The small molecule below binds the protein below.
Small molecule (SMILES): O=C1c2ccccc2-c2n[nH]c3cccc1c23

Binding-site contacts:
Ligand atom C1 contacts residue ALA114 of chain 1.A at 3.6 Å (hydrophobic).
Ligand atom C16 contacts residue VAL48 of chain 1.A at 4.0 Å (hydrophobic).
Ligand atom N23 contacts residue LEU164 of chain 1.A at 4.0 Å.
Ligand atom C5 contacts residue LEU40 of chain 1.A at 3.3 Å (hydrophobic).
Ligand atom N23 contacts residue SER112 of chain 1.A at 3.7 Å.
Ligand atom N23 contacts residue ALA114 of chain 1.A at 3.0 Å (h-bond).
Ligand atom N24 contacts residue ALA114 of chain 1.A at 3.6 Å (h-bond).
Ligand atom C11 contacts residue VAL48 of chain 1.A at 4.1 Å (hydrophobic).
Ligand atom C15 contacts residue LEU164 of chain 1.A at 4.0 Å (hydrophobic).
Ligand atom C2 contacts residue TYR113 of chain 1.A at 4.0 Å (hydrophobic).
Ligand atom C13 contacts residue LEU111 of chain 1.A at 3.7 Å (hydrophobic).
Ligand atom C14 contacts residue VAL48 of chain 1.A at 4.1 Å (hydrophobic).
Ligand atom C1 contacts residue GLY117 of chain 1.A at 3.6 Å.
Ligand atom C13 contacts residue SER112 of chain 1.A at 4.2 Å.
Ligand atom C16 contacts residue LEU164 of chain 1.A at 3.6 Å (hydrophobic).
Ligand atom N24 contacts residue ALA61 of chain 1.A at 3.3 Å.
Ligand atom C13 contacts residue THR174 of chain 1.A at 4.1 Å.
Ligand atom C21 contacts residue ALA114 of chain 1.A at 4.1 Å (hydrophobic).
Ligand atom N24 contacts residue SER112 of chain 1.A at 2.7 Å (h-bond).
Ligand atom N23 contacts residue ALA61 of chain 1.A at 3.7 Å.
Ligand atom C3 contacts residue LEU40 of chain 1.A at 4.1 Å (hydrophobic).
Ligand atom N24 contacts residue LEU164 of chain 1.A at 3.9 Å.
Ligand atom N24 contacts residue TYR113 of chain 1.A at 3.8 Å.
Ligand atom N23 contacts residue TYR113 of chain 1.A at 3.7 Å.
Ligand atom C13 contacts residue LEU164 of chain 1.A at 4.0 Å (hydrophobic).
Ligand atom C12 contacts residue LEU164 of chain 1.A at 3.6 Å (hydrophobic).
Ligand atom C3 contacts residue ALA114 of chain 1.A at 3.9 Å (hydrophobic).
Ligand atom C4 contacts residue LEU40 of chain 1.A at 3.9 Å (hydrophobic).
Ligand atom C14 contacts residue THR174 of chain 1.A at 3.7 Å.
Ligand atom C15 contacts residue VAL48 of chain 1.A at 3.8 Å (hydrophobic).
Ligand atom O22 contacts residue GLY41 of chain 1.A at 3.9 Å.
Ligand atom C1 contacts residue LEU40 of chain 1.A at 4.0 Å (hydrophobic).
Ligand atom C6 contacts residue GLY117 of chain 1.A at 3.8 Å.
Ligand atom C6 contacts residue LEU40 of chain 1.A at 3.7 Å (hydrophobic).
Ligand atom C21 contacts residue LEU164 of chain 1.A at 3.7 Å (hydrophobic).
Ligand atom C12 contacts residue ALA61 of chain 1.A at 3.6 Å (hydrophobic).
Ligand atom C11 contacts residue LEU164 of chain 1.A at 3.3 Å (hydrophobic).
Ligand atom C2 contacts residue ALA114 of chain 1.A at 3.0 Å (hydrophobic).
Ligand atom C14 contacts residue LEU111 of chain 1.A at 4.0 Å (hydrophobic).
Ligand atom C12 contacts residue SER112 of chain 1.A at 3.7 Å.

Sequence of chain 1.A:
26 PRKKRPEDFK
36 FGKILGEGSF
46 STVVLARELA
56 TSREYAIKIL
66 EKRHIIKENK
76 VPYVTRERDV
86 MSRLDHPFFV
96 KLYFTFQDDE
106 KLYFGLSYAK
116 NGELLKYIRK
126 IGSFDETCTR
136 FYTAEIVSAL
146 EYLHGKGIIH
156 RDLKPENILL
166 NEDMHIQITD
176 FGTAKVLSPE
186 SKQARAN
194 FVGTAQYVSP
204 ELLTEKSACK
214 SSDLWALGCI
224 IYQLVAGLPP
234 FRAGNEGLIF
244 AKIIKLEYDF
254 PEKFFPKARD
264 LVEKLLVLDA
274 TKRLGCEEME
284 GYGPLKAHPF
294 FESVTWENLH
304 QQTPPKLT